Sequence of chain 1.C:
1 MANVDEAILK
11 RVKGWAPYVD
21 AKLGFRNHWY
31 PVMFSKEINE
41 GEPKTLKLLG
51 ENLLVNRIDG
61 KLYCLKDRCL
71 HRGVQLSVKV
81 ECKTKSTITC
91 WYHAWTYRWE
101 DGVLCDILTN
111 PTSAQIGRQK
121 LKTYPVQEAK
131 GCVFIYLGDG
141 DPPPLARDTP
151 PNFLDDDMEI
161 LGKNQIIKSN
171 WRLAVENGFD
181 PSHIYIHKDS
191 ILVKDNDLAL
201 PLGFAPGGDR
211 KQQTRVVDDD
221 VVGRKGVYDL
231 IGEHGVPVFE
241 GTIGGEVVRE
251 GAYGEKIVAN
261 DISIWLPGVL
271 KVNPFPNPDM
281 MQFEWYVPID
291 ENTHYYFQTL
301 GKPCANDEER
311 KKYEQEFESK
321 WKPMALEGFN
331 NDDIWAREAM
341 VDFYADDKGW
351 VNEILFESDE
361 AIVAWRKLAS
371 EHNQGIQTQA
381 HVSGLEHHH

The protein below binds the small molecule below.
Small molecule (SMILES): c1ccc2c(c1)[nH]c1ccccc12

Binding-site contacts:
Ligand atom C2 contacts residue GLN282 of chain 1.C at 3.5 Å.
Ligand atom C4 contacts residue PHE275 of chain 1.C at 3.5 Å (hydrophobic).
Ligand atom C8 contacts residue ASP180 of chain 1.C at 3.8 Å.
Ligand atom C3 contacts residue VAL272 of chain 1.C at 4.0 Å (hydrophobic).
Ligand atom C8A contacts residue ILE262 of chain 1.C at 3.7 Å (hydrophobic).
Ligand atom C2 contacts residue GLU284 of chain 1.C at 3.9 Å.
Ligand atom N9 contacts residue GLY178 of chain 1.C at 3.0 Å (h-bond).
Ligand atom N9 contacts residue HIS183 of chain 1.C at 3.5 Å.
Ligand atom C4 contacts residue PHE329 of chain 1.C at 3.6 Å (hydrophobic).
Ligand atom C3 contacts residue PHE329 of chain 1.C at 3.9 Å (hydrophobic).
Ligand atom C8A contacts residue HIS183 of chain 1.C at 3.7 Å.
Ligand atom C7 contacts residue ILE184 of chain 1.C at 3.2 Å (hydrophobic).
Ligand atom C5 contacts residue ILE184 of chain 1.C at 3.8 Å (hydrophobic).
Ligand atom C3 contacts residue GLN282 of chain 1.C at 3.7 Å.
Ligand atom N9 contacts residue LEU270 of chain 1.C at 4.0 Å.
Ligand atom C6 contacts residue ILE262 of chain 1.C at 3.5 Å (hydrophobic).
Ligand atom C9A contacts residue VAL272 of chain 1.C at 3.7 Å (hydrophobic).
Ligand atom C4B contacts residue ILE262 of chain 1.C at 4.1 Å (hydrophobic).
Ligand atom C5 contacts residue ILE262 of chain 1.C at 4.0 Å (hydrophobic).
Ligand atom C2 contacts residue ASN330 of chain 1.C at 3.5 Å.
Ligand atom C8 contacts residue ILE184 of chain 1.C at 3.6 Å (hydrophobic).
Ligand atom C8A contacts residue ILE184 of chain 1.C at 4.0 Å (hydrophobic).
Ligand atom C4 contacts residue VAL272 of chain 1.C at 3.9 Å (hydrophobic).
Ligand atom C8 contacts residue ILE262 of chain 1.C at 3.1 Å (hydrophobic).
Ligand atom C5 contacts residue ALA259 of chain 1.C at 3.8 Å (hydrophobic).
Ligand atom C6 contacts residue ILE184 of chain 1.C at 3.3 Å (hydrophobic).
Ligand atom C3 contacts residue PHE275 of chain 1.C at 3.6 Å (hydrophobic).
Ligand atom C1 contacts residue LEU270 of chain 1.C at 3.5 Å (hydrophobic).
Ligand atom C4A contacts residue VAL272 of chain 1.C at 3.7 Å (hydrophobic).
Ligand atom C6 contacts residue ALA259 of chain 1.C at 3.7 Å (hydrophobic).
Ligand atom C1 contacts residue VAL272 of chain 1.C at 3.8 Å (hydrophobic).
Ligand atom C8A contacts residue GLY178 of chain 1.C at 3.8 Å.
Ligand atom C9A contacts residue GLY178 of chain 1.C at 3.9 Å.
Ligand atom C8 contacts residue GLY178 of chain 1.C at 4.1 Å.
Ligand atom C7 contacts residue ILE262 of chain 1.C at 3.1 Å (hydrophobic).
Ligand atom C8 contacts residue HIS183 of chain 1.C at 3.7 Å.
Ligand atom C3 contacts residue ASN330 of chain 1.C at 3.8 Å.
Ligand atom C2 contacts residue VAL272 of chain 1.C at 4.0 Å (hydrophobic).
Ligand atom C1 contacts residue GLU284 of chain 1.C at 3.9 Å.
Ligand atom C9A contacts residue LEU270 of chain 1.C at 3.9 Å (hydrophobic).